Binding-site contacts:
Ligand atom O1 contacts residue LYS194 of chain 1.A at 3.5 Å.
Ligand atom C11 contacts residue VAL198 of chain 1.A at 4.1 Å (hydrophobic).
Ligand atom C19 contacts residue LYS194 of chain 1.A at 3.9 Å.
Ligand atom C27 contacts residue LEU125 of chain 1.A at 4.0 Å (hydrophobic).
Ligand atom C8 contacts residue ASN118 of chain 1.A at 3.8 Å.
Ligand atom C15 contacts residue LEU121 of chain 1.A at 3.8 Å (hydrophobic).
Ligand atom C16 contacts residue LEU121 of chain 1.A at 4.2 Å (hydrophobic).
Ligand atom C23 contacts residue TRP201 of chain 1.A at 3.8 Å (hydrophobic).
Ligand atom C3 contacts residue LYS194 of chain 1.A at 4.1 Å.
Ligand atom C15 contacts residue ASN118 of chain 1.A at 4.0 Å.
Ligand atom C27 contacts residue TYR158 of chain 1.A at 4.2 Å (hydrophobic).
Ligand atom C4 contacts residue LYS194 of chain 1.A at 4.5 Å.
Ligand atom C6 contacts residue ASN118 of chain 1.A at 3.9 Å.
Ligand atom C5 contacts residue MET108 of chain 1.A at 4.4 Å (hydrophobic).
Ligand atom C7 contacts residue PHE117 of chain 1.A at 4.1 Å (hydrophobic).
Ligand atom C18 contacts residue TRP201 of chain 1.A at 3.8 Å (hydrophobic).
Ligand atom C6 contacts residue MET108 of chain 1.A at 4.1 Å (hydrophobic).
Ligand atom C27 contacts residue TRP201 of chain 1.A at 3.8 Å (hydrophobic).
Ligand atom O1 contacts residue MET108 of chain 1.A at 4.1 Å.
Ligand atom C18 contacts residue VAL198 of chain 1.A at 4.0 Å (hydrophobic).
Ligand atom C4 contacts residue MET108 of chain 1.A at 3.6 Å (hydrophobic).
Ligand atom C4 contacts residue ILE114 of chain 1.A at 4.3 Å (hydrophobic).
Ligand atom C6 contacts residue PHE117 of chain 1.A at 4.0 Å (hydrophobic).
Ligand atom C24 contacts residue TYR158 of chain 1.A at 3.8 Å (hydrophobic).
Ligand atom C7 contacts residue ASN118 of chain 1.A at 3.4 Å.
Ligand atom C12 contacts residue VAL198 of chain 1.A at 4.5 Å (hydrophobic).
Ligand atom C3 contacts residue MET108 of chain 1.A at 4.1 Å (hydrophobic).
Ligand atom C23 contacts residue TYR158 of chain 1.A at 3.6 Å (hydrophobic).
Ligand atom C2 contacts residue LYS194 of chain 1.A at 3.7 Å.
Ligand atom C15 contacts residue TRP201 of chain 1.A at 4.2 Å (hydrophobic).

Sequence of chain 1.A:
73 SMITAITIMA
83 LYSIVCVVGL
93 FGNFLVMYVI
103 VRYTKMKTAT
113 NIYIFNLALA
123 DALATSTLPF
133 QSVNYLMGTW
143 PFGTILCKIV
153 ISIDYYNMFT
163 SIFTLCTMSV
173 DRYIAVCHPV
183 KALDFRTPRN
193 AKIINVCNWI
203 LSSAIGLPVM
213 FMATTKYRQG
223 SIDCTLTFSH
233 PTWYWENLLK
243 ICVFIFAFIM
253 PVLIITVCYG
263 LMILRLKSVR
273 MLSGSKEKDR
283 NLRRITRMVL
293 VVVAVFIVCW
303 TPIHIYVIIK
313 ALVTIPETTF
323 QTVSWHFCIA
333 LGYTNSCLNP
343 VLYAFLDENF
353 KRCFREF

The protein below binds the small molecule below.
Small molecule (SMILES): CC(C)CCC[C@@H](C)[C@H]1CC[C@H]2[C@@H]3CC=C4C[C@@H](O)CC[C@]4(C)[C@H]3CC[C@]12C